Sequence of chain 1.E:
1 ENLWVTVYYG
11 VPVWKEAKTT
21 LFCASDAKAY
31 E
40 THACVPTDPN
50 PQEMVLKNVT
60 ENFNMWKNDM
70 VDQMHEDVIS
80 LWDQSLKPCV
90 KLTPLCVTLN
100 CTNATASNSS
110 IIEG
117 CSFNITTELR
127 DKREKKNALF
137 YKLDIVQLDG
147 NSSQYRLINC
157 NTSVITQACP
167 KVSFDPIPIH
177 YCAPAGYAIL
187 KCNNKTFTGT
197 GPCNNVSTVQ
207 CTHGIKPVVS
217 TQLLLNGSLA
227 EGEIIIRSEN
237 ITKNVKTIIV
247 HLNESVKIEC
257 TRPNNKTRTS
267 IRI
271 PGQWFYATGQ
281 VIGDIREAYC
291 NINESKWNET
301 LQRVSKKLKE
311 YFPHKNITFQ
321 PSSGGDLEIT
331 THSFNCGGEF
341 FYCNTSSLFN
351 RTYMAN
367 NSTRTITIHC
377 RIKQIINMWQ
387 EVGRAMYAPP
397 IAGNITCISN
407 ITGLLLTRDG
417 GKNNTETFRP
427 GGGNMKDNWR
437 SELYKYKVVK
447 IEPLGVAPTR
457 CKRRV

Binding-site contacts:
Ligand atom N2 contacts residue ASN157 of chain 1.E at 2.3 Å (h-bond).
Ligand atom O6 contacts residue ASP73 of chain 1.G at 3.4 Å (salt-bridge).
Ligand atom O5 contacts residue ASP73 of chain 1.G at 3.6 Å (salt-bridge).
Ligand atom C1 contacts residue THR158 of chain 1.E at 3.6 Å.
Ligand atom O5 contacts residue ARG152 of chain 1.E at 3.8 Å.
Ligand atom C4 contacts residue SER69 of chain 1.G at 4.2 Å.
Ligand atom C7 contacts residue SER75 of chain 1.G at 3.4 Å.
Ligand atom C7 contacts residue THR158 of chain 1.E at 3.6 Å.
Ligand atom C1 contacts residue ASN157 of chain 1.E at 1.5 Å.
Ligand atom O4 contacts residue TYR71 of chain 1.G at 3.5 Å.
Ligand atom O7 contacts residue SER75 of chain 1.G at 2.6 Å (h-bond).
Ligand atom O4 contacts residue ARG84 of chain 1.G at 4.2 Å.
Ligand atom O5 contacts residue ASN157 of chain 1.E at 2.3 Å (h-bond).
Ligand atom C6 contacts residue TYR71 of chain 1.G at 4.2 Å (hydrophobic).
Ligand atom C5 contacts residue ASN157 of chain 1.E at 3.6 Å.
Ligand atom C7 contacts residue ASN157 of chain 1.E at 3.0 Å.
Ligand atom O6 contacts residue TYR71 of chain 1.G at 3.5 Å.
Ligand atom C3 contacts residue ASN157 of chain 1.E at 3.9 Å.
Ligand atom C3 contacts residue SER75 of chain 1.G at 4.1 Å.
Ligand atom C4 contacts residue ASN157 of chain 1.E at 4.2 Å.
Ligand atom C8 contacts residue ASN157 of chain 1.E at 3.4 Å.
Ligand atom O4 contacts residue ASP73 of chain 1.G at 3.9 Å.
Ligand atom O3 contacts residue ASP73 of chain 1.G at 4.1 Å.
Ligand atom O3 contacts residue ASP82 of chain 1.G at 4.1 Å.
Ligand atom O6 contacts residue TYR80 of chain 1.G at 4.1 Å.
Ligand atom C5 contacts residue TYR71 of chain 1.G at 3.8 Å (hydrophobic).
Ligand atom C1 contacts residue TYR80 of chain 1.G at 3.9 Å (hydrophobic).
Ligand atom O7 contacts residue THR158 of chain 1.E at 2.9 Å (h-bond).
Ligand atom C5 contacts residue TYR80 of chain 1.G at 4.1 Å (hydrophobic).
Ligand atom O7 contacts residue ASN157 of chain 1.E at 3.8 Å.
Ligand atom O4 contacts residue SER69 of chain 1.G at 3.1 Å.
Ligand atom O4 contacts residue THR19 of chain 1.G at 4.1 Å.
Ligand atom C1 contacts residue ASP73 of chain 1.G at 4.1 Å.
Ligand atom C8 contacts residue SER75 of chain 1.G at 4.0 Å.
Ligand atom O4 contacts residue ASP82 of chain 1.G at 3.5 Å (salt-bridge).
Ligand atom O6 contacts residue MET76 of chain 1.G at 3.9 Å.
Ligand atom C2 contacts residue ASN157 of chain 1.E at 2.6 Å.
Ligand atom C8 contacts residue ARG268 of chain 1.A at 4.2 Å.
Ligand atom O6 contacts residue TYR71 of chain 1.G at 4.2 Å.
Ligand atom C6 contacts residue TYR71 of chain 1.G at 3.4 Å (hydrophobic).

Sequence of chain 1.G:
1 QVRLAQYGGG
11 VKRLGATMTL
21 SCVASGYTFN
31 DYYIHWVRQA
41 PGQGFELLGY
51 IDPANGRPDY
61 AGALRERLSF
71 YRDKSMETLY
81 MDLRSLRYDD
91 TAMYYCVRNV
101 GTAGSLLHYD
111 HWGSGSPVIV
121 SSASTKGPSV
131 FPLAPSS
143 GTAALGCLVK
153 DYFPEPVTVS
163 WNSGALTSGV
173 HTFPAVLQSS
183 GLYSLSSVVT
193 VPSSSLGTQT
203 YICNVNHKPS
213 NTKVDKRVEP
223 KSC

This protein binds this small molecule.
Small molecule (SMILES): CC(=O)N[C@H]1[C@H](O[C@H]2[C@H](O)[C@@H](NC(C)=O)CO[C@@H]2CO)O[C@H](CO)[C@@H](O[C@@H]2O[C@H](CO[C@H]3O[C@H](CO[C@H]4O[C@H](CO)[C@@H](O)[C@H](O)[C@@H]4O)[C@@H](O)[C@H](O)[C@@H]3O)[C@@H](O)[C@H](O[C@H]3O[C@H](CO)[C@@H](O)[C@H](O)[C@@H]3O)[C@@H]2O)[C@@H]1O

Sequence of chain 1.A:
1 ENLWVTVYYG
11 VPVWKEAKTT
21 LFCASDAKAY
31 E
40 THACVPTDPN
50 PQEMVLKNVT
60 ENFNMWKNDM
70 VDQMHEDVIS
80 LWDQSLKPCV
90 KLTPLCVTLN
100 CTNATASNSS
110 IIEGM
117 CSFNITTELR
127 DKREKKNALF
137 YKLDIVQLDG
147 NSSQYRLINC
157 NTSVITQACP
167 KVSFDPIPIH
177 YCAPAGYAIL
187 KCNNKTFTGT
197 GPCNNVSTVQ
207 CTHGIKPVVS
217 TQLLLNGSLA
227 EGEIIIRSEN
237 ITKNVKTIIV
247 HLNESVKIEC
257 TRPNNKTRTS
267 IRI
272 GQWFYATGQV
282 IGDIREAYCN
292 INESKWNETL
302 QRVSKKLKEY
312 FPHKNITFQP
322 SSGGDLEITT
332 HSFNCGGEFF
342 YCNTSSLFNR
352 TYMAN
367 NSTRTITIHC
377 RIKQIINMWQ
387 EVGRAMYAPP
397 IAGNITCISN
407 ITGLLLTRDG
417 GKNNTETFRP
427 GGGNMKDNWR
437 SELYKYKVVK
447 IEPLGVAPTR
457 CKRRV